A small-molecule ligand and the protein it binds are described below.
Small molecule (SMILES): CC(C)=CCC/C(C)=C/CN[C@@H](CCC(=O)O)C(=O)O

Binding-site contacts:
Ligand atom C06 contacts residue ASN310 of chain 1.A at 3.9 Å.
Ligand atom C16 contacts residue TYR126 of chain 1.A at 3.9 Å (hydrophobic).
Ligand atom C20 contacts residue TYR392 of chain 1.A at 3.8 Å (hydrophobic).
Ligand atom O17 contacts residue ASN129 of chain 1.A at 4.0 Å.
Ligand atom C20 contacts residue TYR122 of chain 1.A at 3.6 Å (hydrophobic).
Ligand atom C14 contacts residue GLU318 of chain 1.A at 3.6 Å.
Ligand atom C07 contacts residue MET125 of chain 1.A at 3.8 Å (hydrophobic).
Ligand atom O13 contacts residue MG1 of chain 1.B at 2.5 Å.
Ligand atom C08 contacts residue ARG265 of chain 1.A at 3.5 Å.
Ligand atom C11 contacts residue ARG265 of chain 1.A at 4.0 Å.
Ligand atom C01 contacts residue THR102 of chain 1.A at 3.5 Å.
Ligand atom C16 contacts residue ARG317 of chain 1.A at 3.1 Å.
Ligand atom C05 contacts residue TYR392 of chain 1.A at 3.9 Å (hydrophobic).
Ligand atom C19 contacts residue ASN310 of chain 1.A at 3.7 Å.
Ligand atom O17 contacts residue ARG406 of chain 1.A at 2.5 Å (salt-bridge).
Ligand atom C02 contacts residue TYR122 of chain 1.A at 3.8 Å (hydrophobic).
Ligand atom C15 contacts residue ASN310 of chain 1.A at 3.9 Å.
Ligand atom O13 contacts residue GLU318 of chain 1.A at 3.8 Å.
Ligand atom O13 contacts residue ARG265 of chain 1.A at 3.4 Å (salt-bridge).
Ligand atom C19 contacts residue ARG265 of chain 1.A at 3.2 Å.
Ligand atom C04 contacts residue MET125 of chain 1.A at 3.6 Å (hydrophobic).
Ligand atom C02 contacts residue TYR392 of chain 1.A at 3.9 Å (hydrophobic).
Ligand atom C10 contacts residue ASN310 of chain 1.A at 3.2 Å.
Ligand atom C20 contacts residue THR102 of chain 1.A at 3.6 Å.
Ligand atom C01 contacts residue TYR126 of chain 1.A at 4.0 Å (hydrophobic).
Ligand atom O18 contacts residue TYR126 of chain 1.A at 3.7 Å.
Ligand atom C11 contacts residue GLU318 of chain 1.A at 3.9 Å.
Ligand atom C08 contacts residue ASN310 of chain 1.A at 3.9 Å.
Ligand atom C01 contacts residue TYR122 of chain 1.A at 3.8 Å (hydrophobic).
Ligand atom C03 contacts residue ILE306 of chain 1.A at 3.7 Å (hydrophobic).
Ligand atom C16 contacts residue ARG406 of chain 1.A at 3.1 Å.
Ligand atom C04 contacts residue THR269 of chain 1.A at 3.7 Å.
Ligand atom O17 contacts residue ARG317 of chain 1.A at 3.1 Å (salt-bridge).
Ligand atom C11 contacts residue ASN129 of chain 1.A at 3.9 Å.
Ligand atom C11 contacts residue MG1 of chain 1.B at 3.4 Å.
Ligand atom C14 contacts residue ASN310 of chain 1.A at 3.6 Å.
Ligand atom C20 contacts residue CYS106 of chain 1.A at 3.7 Å (hydrophobic).
Ligand atom O12 contacts residue ASN129 of chain 1.A at 2.8 Å (h-bond).
Ligand atom O18 contacts residue ARG406 of chain 1.A at 2.4 Å (salt-bridge).
Ligand atom O18 contacts residue ARG317 of chain 1.A at 2.7 Å (salt-bridge).

Sequence of chain 1.A:
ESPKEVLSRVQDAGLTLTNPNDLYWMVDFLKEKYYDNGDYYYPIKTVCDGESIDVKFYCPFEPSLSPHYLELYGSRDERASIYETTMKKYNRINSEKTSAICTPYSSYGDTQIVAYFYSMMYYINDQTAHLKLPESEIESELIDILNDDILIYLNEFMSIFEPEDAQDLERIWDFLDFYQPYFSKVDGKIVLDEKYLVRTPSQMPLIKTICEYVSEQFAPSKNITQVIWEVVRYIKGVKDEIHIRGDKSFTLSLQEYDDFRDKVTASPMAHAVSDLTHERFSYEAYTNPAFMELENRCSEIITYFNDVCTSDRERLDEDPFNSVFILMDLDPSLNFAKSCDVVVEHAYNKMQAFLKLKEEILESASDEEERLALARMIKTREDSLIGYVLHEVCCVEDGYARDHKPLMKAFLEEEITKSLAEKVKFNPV